This small molecule binds to this protein.
Small molecule (SMILES): O=c1[nH]cnc2c1ncn2[C@@H]1O[C@H](COP(=O)(O)O)[C@@H](O)[C@H]1O

Binding-site contacts:
Ligand atom N7 contacts residue ILE204 of chain 1.G at 3.5 Å.
Ligand atom O3P contacts residue SER203 of chain 1.G at 3.0 Å (h-bond).
Ligand atom O1P contacts residue GLY261 of chain 1.G at 2.5 Å (h-bond).
Ligand atom O2' contacts residue ASP238 of chain 1.G at 2.4 Å (salt-bridge).
Ligand atom O5' contacts residue GLY239 of chain 1.G at 3.6 Å.
Ligand atom C5' contacts residue TYR285 of chain 1.G at 3.6 Å (hydrophobic).
Ligand atom C5 contacts residue ILE204 of chain 1.G at 3.6 Å (hydrophobic).
Ligand atom O3P contacts residue GLY239 of chain 1.G at 3.5 Å.
Ligand atom N1 contacts residue GLU313 of chain 1.G at 2.6 Å (salt-bridge).
Ligand atom O2P contacts residue TYR285 of chain 1.G at 2.7 Å (h-bond).
Ligand atom O6 contacts residue MET288 of chain 1.G at 2.9 Å (h-bond).
Ligand atom P contacts residue SER203 of chain 1.G at 3.6 Å.
Ligand atom C4 contacts residue 8LA1 of chain 1.IA at 3.4 Å.
Ligand atom O3P contacts residue GLY240 of chain 1.G at 2.6 Å (h-bond).
Ligand atom C2 contacts residue GLU313 of chain 1.G at 3.2 Å.
Ligand atom N3 contacts residue 8LA1 of chain 1.IA at 3.3 Å.
Ligand atom O6 contacts residue GLY287 of chain 1.G at 3.0 Å.
Ligand atom O3' contacts residue ALA73 of chain 1.G at 3.5 Å.
Ligand atom O1P contacts residue SER262 of chain 1.G at 3.3 Å (h-bond).
Ligand atom C6 contacts residue GLY289 of chain 1.G at 3.5 Å.
Ligand atom C8 contacts residue MET75 of chain 1.G at 3.5 Å (hydrophobic).
Ligand atom C2 contacts residue CYS205 of chain 1.G at 3.3 Å (hydrophobic).
Ligand atom N7 contacts residue MET288 of chain 1.G at 3.0 Å (h-bond).
Ligand atom C6 contacts residue MET288 of chain 1.G at 3.6 Å (hydrophobic).
Ligand atom C3' contacts residue ASP238 of chain 1.G at 3.5 Å.
Ligand atom C5 contacts residue 8LA1 of chain 1.IA at 3.6 Å.
Ligand atom O1P contacts residue LEU260 of chain 1.G at 3.6 Å.
Ligand atom O3' contacts residue ASP238 of chain 1.G at 2.5 Å (salt-bridge).
Ligand atom C2 contacts residue 8LA1 of chain 1.IA at 3.2 Å.
Ligand atom O6 contacts residue GLY314 of chain 1.G at 3.6 Å.
Ligand atom C5 contacts residue MET288 of chain 1.G at 3.6 Å (hydrophobic).
Ligand atom C2' contacts residue ASP238 of chain 1.G at 3.6 Å.
Ligand atom N1 contacts residue 8LA1 of chain 1.IA at 3.5 Å.
Ligand atom O5' contacts residue GLY202 of chain 1.G at 3.4 Å.
Ligand atom N7 contacts residue GLY287 of chain 1.G at 3.4 Å.
Ligand atom O2' contacts residue ASN177 of chain 1.G at 3.6 Å.
Ligand atom O3P contacts residue GLY202 of chain 1.G at 3.5 Å.
Ligand atom O2P contacts residue SER203 of chain 1.G at 2.4 Å (h-bond).
Ligand atom O2P contacts residue SER262 of chain 1.G at 3.1 Å (h-bond).
Ligand atom O6 contacts residue GLY289 of chain 1.G at 2.7 Å (h-bond).

Sequence of chain 1.G:
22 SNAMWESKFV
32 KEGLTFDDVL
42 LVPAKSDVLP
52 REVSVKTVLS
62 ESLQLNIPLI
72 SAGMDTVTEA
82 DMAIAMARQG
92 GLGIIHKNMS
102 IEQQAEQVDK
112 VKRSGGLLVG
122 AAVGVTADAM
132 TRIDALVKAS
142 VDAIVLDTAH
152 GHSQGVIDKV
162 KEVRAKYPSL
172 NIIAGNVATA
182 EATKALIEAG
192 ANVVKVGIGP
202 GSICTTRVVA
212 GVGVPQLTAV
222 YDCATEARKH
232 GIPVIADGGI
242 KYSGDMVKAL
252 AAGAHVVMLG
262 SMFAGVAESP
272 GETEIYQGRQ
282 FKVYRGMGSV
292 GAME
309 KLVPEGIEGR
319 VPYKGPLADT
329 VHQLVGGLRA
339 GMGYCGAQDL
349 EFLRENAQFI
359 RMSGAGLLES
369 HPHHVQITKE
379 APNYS